Sequence of chain 1.B:
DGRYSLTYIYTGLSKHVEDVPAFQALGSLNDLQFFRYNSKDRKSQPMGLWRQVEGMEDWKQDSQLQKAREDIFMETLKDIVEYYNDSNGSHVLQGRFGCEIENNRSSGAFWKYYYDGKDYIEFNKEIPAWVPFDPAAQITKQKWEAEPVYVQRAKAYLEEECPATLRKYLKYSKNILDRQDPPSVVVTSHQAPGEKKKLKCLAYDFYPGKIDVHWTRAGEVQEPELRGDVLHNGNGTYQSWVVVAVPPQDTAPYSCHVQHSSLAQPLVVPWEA

The small molecule below binds the protein below.
Small molecule (SMILES): CN(C)c1cccc2c(S(=O)(=O)NCCCCCCCCCCC(=O)O)cccc12

Binding-site contacts:
Ligand atom O29 contacts residue THR193 of chain 1.B at 3.8 Å.
Ligand atom C5 contacts residue VAL235 of chain 1.B at 4.3 Å (hydrophobic).
Ligand atom C3 contacts residue GLN244 of chain 1.B at 4.0 Å.
Ligand atom C20 contacts residue TYR209 of chain 1.B at 4.0 Å (hydrophobic).
Ligand atom C1 contacts residue VAL235 of chain 1.B at 4.4 Å (hydrophobic).
Ligand atom C21 contacts residue VAL191 of chain 1.B at 4.4 Å (hydrophobic).
Ligand atom C1 contacts residue TRP246 of chain 1.B at 4.3 Å (hydrophobic).
Ligand atom C4 contacts residue GLN244 of chain 1.B at 3.3 Å.
Ligand atom C6 contacts residue GLN244 of chain 1.B at 3.8 Å.
Ligand atom C26 contacts residue THR193 of chain 1.B at 3.7 Å.
Ligand atom C10 contacts residue LEU207 of chain 1.B at 3.5 Å (hydrophobic).
Ligand atom C1 contacts residue GLN244 of chain 1.B at 4.4 Å.
Ligand atom N11 contacts residue TRP246 of chain 1.B at 3.9 Å.
Ligand atom C5 contacts residue GLN244 of chain 1.B at 3.2 Å.
Ligand atom C24 contacts residue VAL191 of chain 1.B at 4.0 Å (hydrophobic).
Ligand atom C20 contacts residue VAL191 of chain 1.B at 4.1 Å (hydrophobic).
Ligand atom C18 contacts residue GLN244 of chain 1.B at 4.4 Å.
Ligand atom O15 contacts residue GLN244 of chain 1.B at 3.2 Å (h-bond).
Ligand atom N17 contacts residue LEU207 of chain 1.B at 3.9 Å.
Ligand atom O29 contacts residue LYS205 of chain 1.B at 3.6 Å.
Ligand atom C27 contacts residue THR193 of chain 1.B at 4.5 Å.
Ligand atom C19 contacts residue LEU207 of chain 1.B at 3.8 Å (hydrophobic).
Ligand atom C6 contacts residue VAL235 of chain 1.B at 3.7 Å (hydrophobic).
Ligand atom C3 contacts residue LEU207 of chain 1.B at 4.2 Å (hydrophobic).
Ligand atom C28 contacts residue THR193 of chain 1.B at 4.1 Å.
Ligand atom C18 contacts residue LEU207 of chain 1.B at 4.4 Å (hydrophobic).
Ligand atom C9 contacts residue LEU207 of chain 1.B at 3.5 Å (hydrophobic).
Ligand atom S14 contacts residue GLN244 of chain 1.B at 3.7 Å.
Ligand atom N17 contacts residue GLN244 of chain 1.B at 3.4 Å (h-bond).
Ligand atom C13 contacts residue TRP246 of chain 1.B at 3.6 Å (hydrophobic).
Ligand atom C8 contacts residue LEU207 of chain 1.B at 4.3 Å (hydrophobic).
Ligand atom C22 contacts residue VAL191 of chain 1.B at 3.8 Å (hydrophobic).
Ligand atom O30 contacts residue THR193 of chain 1.B at 4.3 Å.